Binding-site contacts:
Ligand atom C4 contacts residue ARG375 of chain 1.A at 3.6 Å.
Ligand atom O5 contacts residue ARG31 of chain 1.A at 3.1 Å (salt-bridge).
Ligand atom O7 contacts residue ASN379 of chain 1.A at 3.3 Å (h-bond).
Ligand atom C1 contacts residue ASN218 of chain 1.A at 1.5 Å.
Ligand atom O5 contacts residue SER378 of chain 1.A at 3.5 Å (h-bond).
Ligand atom O2 contacts residue ARG31 of chain 1.A at 3.0 Å (salt-bridge).
Ligand atom O4 contacts residue ARG375 of chain 1.A at 2.8 Å (salt-bridge).
Ligand atom C1 contacts residue SER378 of chain 1.A at 4.0 Å.
Ligand atom C2 contacts residue SER378 of chain 1.A at 3.5 Å.
Ligand atom C1 contacts residue ARG375 of chain 1.A at 3.7 Å.
Ligand atom N2 contacts residue ASN218 of chain 1.A at 2.8 Å (h-bond).
Ligand atom O7 contacts residue SER378 of chain 1.A at 3.4 Å.
Ligand atom C6 contacts residue SER377 of chain 1.A at 3.6 Å.
Ligand atom C4 contacts residue SER377 of chain 1.A at 3.6 Å.
Ligand atom C8 contacts residue ASN379 of chain 1.A at 3.7 Å.
Ligand atom C6 contacts residue ARG31 of chain 1.A at 3.5 Å.
Ligand atom C2 contacts residue ARG375 of chain 1.A at 3.5 Å.
Ligand atom C2 contacts residue ARG31 of chain 1.A at 3.9 Å.
Ligand atom C8 contacts residue NAG1 of chain 1.O at 3.1 Å.
Ligand atom C3 contacts residue SER378 of chain 1.A at 3.9 Å.
Ligand atom C7 contacts residue ASN218 of chain 1.A at 3.4 Å.
Ligand atom C5 contacts residue ARG31 of chain 1.A at 3.9 Å.
Ligand atom C1 contacts residue ARG208 of chain 1.A at 3.5 Å.
Ligand atom C5 contacts residue CYS376 of chain 1.A at 3.9 Å (hydrophobic).
Ligand atom C3 contacts residue ASN218 of chain 1.A at 3.8 Å.
Ligand atom C3 contacts residue SER377 of chain 1.A at 3.6 Å.
Ligand atom O5 contacts residue ASN218 of chain 1.A at 2.4 Å (h-bond).
Ligand atom O3 contacts residue SER377 of chain 1.A at 2.8 Å (h-bond).
Ligand atom C2 contacts residue ASN218 of chain 1.A at 2.5 Å.
Ligand atom C5 contacts residue ASN218 of chain 1.A at 3.7 Å.
Ligand atom O7 contacts residue ASN218 of chain 1.A at 3.3 Å (h-bond).
Ligand atom O7 contacts residue NAG1 of chain 1.O at 4.0 Å.
Ligand atom C1 contacts residue ARG31 of chain 1.A at 3.7 Å.
Ligand atom N2 contacts residue ARG208 of chain 1.A at 4.0 Å.
Ligand atom C5 contacts residue ARG375 of chain 1.A at 3.3 Å.
Ligand atom C6 contacts residue ARG375 of chain 1.A at 3.5 Å.
Ligand atom C4 contacts residue SER378 of chain 1.A at 3.7 Å.
Ligand atom O2 contacts residue ARG375 of chain 1.A at 3.2 Å (salt-bridge).
Ligand atom C8 contacts residue GLU167 of chain 1.A at 3.1 Å.
Ligand atom C7 contacts residue NAG1 of chain 1.O at 3.9 Å.

A protein and the small-molecule ligand that binds it are described below.
Small molecule (SMILES): CC(=O)N[C@H]1[C@H](O[C@H]2[C@H](O)[C@@H](NC(C)=O)CO[C@@H]2CO)O[C@H](CO)[C@@H](O[C@@H]2O[C@H](CO[C@H]3O[C@H](CO)[C@@H](O)[C@H](O)[C@@H]3O)[C@@H](O)[C@H](O)[C@@H]2O)[C@@H]1O

Sequence of chain 1.A:
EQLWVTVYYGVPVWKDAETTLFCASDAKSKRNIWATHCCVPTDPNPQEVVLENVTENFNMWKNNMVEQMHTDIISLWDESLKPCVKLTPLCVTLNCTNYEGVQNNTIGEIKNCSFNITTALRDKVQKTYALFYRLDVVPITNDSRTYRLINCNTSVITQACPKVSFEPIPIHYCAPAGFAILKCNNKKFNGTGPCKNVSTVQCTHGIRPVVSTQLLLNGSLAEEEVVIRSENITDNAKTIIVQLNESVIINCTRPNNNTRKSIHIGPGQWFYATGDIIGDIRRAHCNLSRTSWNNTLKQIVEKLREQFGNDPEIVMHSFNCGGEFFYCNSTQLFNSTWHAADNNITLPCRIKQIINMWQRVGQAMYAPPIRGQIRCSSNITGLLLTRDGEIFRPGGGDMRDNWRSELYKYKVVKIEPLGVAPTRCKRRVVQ